Binding-site contacts:
Ligand atom OXT contacts residue THR122 of chain 1.A at 4.3 Å.
Ligand atom C contacts residue PHE121 of chain 1.A at 4.0 Å (hydrophobic).
Ligand atom O contacts residue SER123 of chain 1.A at 3.1 Å (h-bond).
Ligand atom OXT contacts residue GLY144 of chain 1.A at 3.4 Å (h-bond).
Ligand atom N contacts residue PHE194 of chain 1.A at 3.5 Å.
Ligand atom C contacts residue SER146 of chain 1.A at 3.8 Å.
Ligand atom OXT contacts residue CYS145 of chain 1.A at 3.6 Å.
Ligand atom C contacts residue SER123 of chain 1.A at 3.6 Å.
Ligand atom CA contacts residue GLY144 of chain 1.A at 3.3 Å.
Ligand atom OXT contacts residue SER123 of chain 1.A at 2.8 Å (h-bond).
Ligand atom O contacts residue THR122 of chain 1.A at 3.3 Å.
Ligand atom C contacts residue PHE194 of chain 1.A at 3.2 Å (hydrophobic).
Ligand atom CA contacts residue PHE121 of chain 1.A at 4.0 Å (hydrophobic).
Ligand atom CA contacts residue SER146 of chain 1.A at 3.8 Å.
Ligand atom CA contacts residue PHE194 of chain 1.A at 3.5 Å (hydrophobic).
Ligand atom C contacts residue GLY144 of chain 1.A at 3.6 Å.
Ligand atom OXT contacts residue PHE121 of chain 1.A at 4.4 Å.
Ligand atom OXT contacts residue PHE194 of chain 1.A at 3.3 Å.
Ligand atom C contacts residue THR122 of chain 1.A at 3.9 Å.
Ligand atom O contacts residue PHE121 of chain 1.A at 4.1 Å.
Ligand atom OXT contacts residue SER146 of chain 1.A at 2.9 Å (h-bond).
Ligand atom C contacts residue CYS145 of chain 1.A at 4.3 Å (hydrophobic).
Ligand atom OXT contacts residue GLY147 of chain 1.A at 4.2 Å.
Ligand atom N contacts residue SER146 of chain 1.A at 2.8 Å (h-bond).
Ligand atom O contacts residue PHE194 of chain 1.A at 3.5 Å.
Ligand atom N contacts residue GLY144 of chain 1.A at 2.8 Å (h-bond).

A small-molecule ligand and the protein it binds are described below.
Small molecule (SMILES): NCC(=O)O

Sequence of chain 1.A:
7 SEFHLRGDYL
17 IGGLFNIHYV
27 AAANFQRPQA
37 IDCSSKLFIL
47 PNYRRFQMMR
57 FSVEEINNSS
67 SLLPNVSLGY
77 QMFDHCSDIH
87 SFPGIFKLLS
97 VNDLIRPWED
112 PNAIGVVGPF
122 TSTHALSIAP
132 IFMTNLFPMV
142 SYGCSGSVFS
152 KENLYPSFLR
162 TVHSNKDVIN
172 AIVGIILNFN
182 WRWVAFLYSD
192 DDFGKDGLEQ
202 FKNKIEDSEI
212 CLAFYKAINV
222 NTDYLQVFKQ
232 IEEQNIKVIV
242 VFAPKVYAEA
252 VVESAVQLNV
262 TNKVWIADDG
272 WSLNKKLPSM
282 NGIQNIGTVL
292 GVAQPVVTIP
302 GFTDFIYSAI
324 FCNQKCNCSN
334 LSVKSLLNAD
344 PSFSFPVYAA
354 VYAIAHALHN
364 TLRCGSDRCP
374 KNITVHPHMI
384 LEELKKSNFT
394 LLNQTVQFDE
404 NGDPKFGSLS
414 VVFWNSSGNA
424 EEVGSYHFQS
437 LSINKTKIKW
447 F